Binding-site contacts:
Ligand atom C17 contacts residue GLN149 of chain 1.A at 3.5 Å.
Ligand atom C21 contacts residue LEU275 of chain 1.A at 3.7 Å (hydrophobic).
Ligand atom O4 contacts residue PHE115 of chain 1.A at 3.7 Å.
Ligand atom N1 contacts residue PHE152 of chain 1.A at 3.8 Å.
Ligand atom O4 contacts residue SER111 of chain 1.A at 3.8 Å.
Ligand atom F2 contacts residue SER111 of chain 1.A at 3.2 Å.
Ligand atom C14 contacts residue MET107 of chain 1.A at 3.8 Å (hydrophobic).
Ligand atom C17 contacts residue PHE145 of chain 1.A at 3.8 Å (hydrophobic).
Ligand atom F3 contacts residue MET107 of chain 1.A at 3.7 Å.
Ligand atom O2 contacts residue LEU70 of chain 1.A at 3.3 Å (h-bond).
Ligand atom C7 contacts residue MET187 of chain 1.A at 3.7 Å (hydrophobic).
Ligand atom S3 contacts residue SER111 of chain 1.A at 3.8 Å.
Ligand atom O3 contacts residue PHE293 of chain 1.A at 3.5 Å.
Ligand atom O4 contacts residue MET289 of chain 1.A at 3.4 Å.
Ligand atom C5 contacts residue MET187 of chain 1.A at 3.6 Å (hydrophobic).
Ligand atom C5 contacts residue MET107 of chain 1.A at 3.7 Å (hydrophobic).
Ligand atom C26 contacts residue SER111 of chain 1.A at 3.6 Å.
Ligand atom C7 contacts residue MET107 of chain 1.A at 3.8 Å (hydrophobic).
Ligand atom C14 contacts residue LEU103 of chain 1.A at 3.6 Å (hydrophobic).
Ligand atom F1 contacts residue HIS271 of chain 1.A at 3.5 Å.
Ligand atom C10 contacts residue HIS271 of chain 1.A at 3.4 Å.
Ligand atom O4 contacts residue LEU275 of chain 1.A at 3.6 Å.
Ligand atom N1 contacts residue MET187 of chain 1.A at 3.6 Å.
Ligand atom F3 contacts residue SER111 of chain 1.A at 3.3 Å.
Ligand atom C20 contacts residue LEU275 of chain 1.A at 3.8 Å (hydrophobic).
Ligand atom O3 contacts residue PHE145 of chain 1.A at 3.4 Å.
Ligand atom O1 contacts residue LEU73 of chain 1.A at 3.4 Å (h-bond).
Ligand atom S1 contacts residue MET107 of chain 1.A at 3.6 Å.
Ligand atom O1 contacts residue LEU103 of chain 1.A at 3.6 Å.
Ligand atom C18 contacts residue PHE145 of chain 1.A at 3.6 Å (hydrophobic).
Ligand atom O4 contacts residue PHE293 of chain 1.A at 3.6 Å.
Ligand atom C9 contacts residue HIS271 of chain 1.A at 3.7 Å.
Ligand atom C1 contacts residue MET107 of chain 1.A at 3.8 Å (hydrophobic).
Ligand atom S1 contacts residue MET187 of chain 1.A at 3.7 Å.
Ligand atom C6 contacts residue MET187 of chain 1.A at 3.6 Å (hydrophobic).
Ligand atom C19 contacts residue SER111 of chain 1.A at 3.3 Å.
Ligand atom C3 contacts residue TRP163 of chain 1.A at 3.4 Å (hydrophobic).
Ligand atom F1 contacts residue LEU275 of chain 1.A at 3.5 Å.
Ligand atom C16 contacts residue GLN149 of chain 1.A at 3.3 Å.
Ligand atom N4 contacts residue SER111 of chain 1.A at 2.7 Å (h-bond).

A protein and the small-molecule ligand that binds it are described below.
Small molecule (SMILES): CC(C)(C)c1nc(-c2cccc(NS(=O)(=O)c3cc(F)ccc3F)c2F)c(-c2ccnc(CCS(C)(=O)=O)n2)s1

Sequence of chain 1.A:
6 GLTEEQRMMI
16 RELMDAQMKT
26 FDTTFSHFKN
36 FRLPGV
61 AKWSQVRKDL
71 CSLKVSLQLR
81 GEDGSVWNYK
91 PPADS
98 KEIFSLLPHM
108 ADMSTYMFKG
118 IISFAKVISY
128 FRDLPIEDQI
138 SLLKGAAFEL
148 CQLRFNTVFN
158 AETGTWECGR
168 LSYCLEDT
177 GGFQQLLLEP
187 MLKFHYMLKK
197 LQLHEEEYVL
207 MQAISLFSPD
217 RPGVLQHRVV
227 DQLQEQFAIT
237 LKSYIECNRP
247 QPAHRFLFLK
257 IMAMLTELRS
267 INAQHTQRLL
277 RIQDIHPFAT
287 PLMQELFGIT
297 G